This small molecule binds to this protein.
Small molecule (SMILES): O=C1CC2(O)CC(=O)O[Fe]34(O1)(OC(=O)CC(O)(CC(=O)O3)C(=O)O4)OC2=O

Binding-site contacts:
Ligand atom O11 contacts residue THR134 of chain 1.B at 3.6 Å.
Ligand atom C10 contacts residue THR134 of chain 1.B at 4.1 Å.
Ligand atom O08 contacts residue HIS110 of chain 1.A at 3.1 Å (h-bond).
Ligand atom C19 contacts residue THR132 of chain 1.B at 4.2 Å.
Ligand atom O17 contacts residue SER138 of chain 1.B at 3.0 Å (h-bond).
Ligand atom O26 contacts residue SER133 of chain 1.B at 3.8 Å.
Ligand atom C1 contacts residue SER138 of chain 1.B at 4.3 Å.
Ligand atom C02 contacts residue VAL45 of chain 1.B at 4.5 Å (hydrophobic).
Ligand atom O14 contacts residue THR134 of chain 1.B at 4.2 Å.
Ligand atom O27 contacts residue VAL45 of chain 1.B at 3.4 Å (h-bond).
Ligand atom C15 contacts residue THR134 of chain 1.B at 4.2 Å.
Ligand atom O12 contacts residue THR134 of chain 1.B at 3.5 Å (h-bond).
Ligand atom C2 contacts residue HIS110 of chain 1.A at 4.2 Å.
Ligand atom O26 contacts residue THR135 of chain 1.B at 4.1 Å.
Ligand atom C01 contacts residue HIS110 of chain 1.A at 4.2 Å.
Ligand atom O08 contacts residue LEU35 of chain 1.B at 3.6 Å.
Ligand atom O26 contacts residue THR134 of chain 1.B at 3.1 Å (h-bond).
Ligand atom O21 contacts residue ARG48 of chain 1.B at 3.7 Å.

Sequence of chain 1.B:
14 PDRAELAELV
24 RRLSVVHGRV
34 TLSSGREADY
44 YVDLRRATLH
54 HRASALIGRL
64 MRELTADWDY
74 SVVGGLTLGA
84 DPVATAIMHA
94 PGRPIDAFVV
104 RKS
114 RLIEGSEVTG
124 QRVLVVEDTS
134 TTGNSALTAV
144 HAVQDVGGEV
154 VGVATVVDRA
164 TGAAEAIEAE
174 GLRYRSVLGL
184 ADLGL

Sequence of chain 1.A:
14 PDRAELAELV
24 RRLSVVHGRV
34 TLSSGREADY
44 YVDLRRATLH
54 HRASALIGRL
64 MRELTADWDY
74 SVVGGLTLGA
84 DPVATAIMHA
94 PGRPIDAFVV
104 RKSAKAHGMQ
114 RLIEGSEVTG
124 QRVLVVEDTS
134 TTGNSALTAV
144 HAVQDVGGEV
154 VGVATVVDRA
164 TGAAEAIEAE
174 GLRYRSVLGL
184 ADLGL